Binding-site contacts:
Ligand atom C1 contacts residue HIS15 of chain 1.A at 3.4 Å.
Ligand atom CS contacts residue ASP87 of chain 1.A at 4.0 Å.
Ligand atom O3 contacts residue ARG14 of chain 1.A at 4.3 Å.
Ligand atom O2' contacts residue HIS15 of chain 1.A at 3.8 Å.
Ligand atom C3 contacts residue ARG14 of chain 1.A at 3.7 Å.
Ligand atom CS contacts residue ILE88 of chain 1.A at 3.9 Å (hydrophobic).
Ligand atom O2 contacts residue ARG14 of chain 1.A at 3.3 Å.
Ligand atom C2' contacts residue ASP87 of chain 1.A at 4.0 Å.
Ligand atom S1 contacts residue ARG14 of chain 1.A at 4.2 Å.
Ligand atom C6 contacts residue HIS15 of chain 1.A at 3.9 Å.
Ligand atom C2' contacts residue HIS15 of chain 1.A at 2.5 Å.
Ligand atom O2' contacts residue ARG14 of chain 1.A at 2.9 Å (salt-bridge).
Ligand atom S1 contacts residue HIS15 of chain 1.A at 3.5 Å (h-bond).
Ligand atom C2' contacts residue THR89 of chain 1.A at 4.0 Å.
Ligand atom CS contacts residue HIS15 of chain 1.A at 1.4 Å.
Ligand atom C5 contacts residue HIS15 of chain 1.A at 3.7 Å.
Ligand atom C2 contacts residue ARG14 of chain 1.A at 4.2 Å.
Ligand atom O5 contacts residue HIS15 of chain 1.A at 3.2 Å.
Ligand atom C1 contacts residue ARG14 of chain 1.A at 4.4 Å.
Ligand atom CS contacts residue THR89 of chain 1.A at 4.0 Å.

A protein and the small-molecule ligand that binds it are described below.
Small molecule (SMILES): CCS(=O)(=O)[C@@H]1O[C@H](CO)[C@@H](O)[C@H](O)[C@H]1O

Sequence of chain 1.A:
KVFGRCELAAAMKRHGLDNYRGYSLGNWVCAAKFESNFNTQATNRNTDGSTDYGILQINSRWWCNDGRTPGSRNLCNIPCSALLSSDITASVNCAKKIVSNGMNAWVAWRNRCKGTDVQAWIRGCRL